Sequence of chain 2.C:
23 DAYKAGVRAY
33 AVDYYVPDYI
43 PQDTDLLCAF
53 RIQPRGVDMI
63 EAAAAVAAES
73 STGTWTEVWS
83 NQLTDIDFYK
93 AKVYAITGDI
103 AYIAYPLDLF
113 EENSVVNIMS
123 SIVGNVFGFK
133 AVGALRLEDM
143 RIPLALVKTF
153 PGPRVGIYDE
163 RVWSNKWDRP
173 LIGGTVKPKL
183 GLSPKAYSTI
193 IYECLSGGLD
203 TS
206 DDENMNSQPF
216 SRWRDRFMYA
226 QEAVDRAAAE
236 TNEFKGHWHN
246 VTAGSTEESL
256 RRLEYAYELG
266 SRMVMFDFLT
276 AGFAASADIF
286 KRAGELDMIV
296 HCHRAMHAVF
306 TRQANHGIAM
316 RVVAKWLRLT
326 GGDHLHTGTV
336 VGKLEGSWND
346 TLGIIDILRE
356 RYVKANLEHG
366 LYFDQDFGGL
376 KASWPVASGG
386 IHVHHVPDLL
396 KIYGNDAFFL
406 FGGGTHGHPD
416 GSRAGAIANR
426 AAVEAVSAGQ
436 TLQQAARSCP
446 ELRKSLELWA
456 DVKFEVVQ

Binding-site contacts:
Ligand atom O6 contacts residue LYS338 of chain 2.C at 3.1 Å (salt-bridge).
Ligand atom O7 contacts residue MG1 of chain 2.J at 1.9 Å.
Ligand atom O6 contacts residue GLU71 of chain 2.D at 3.5 Å (salt-bridge).
Ligand atom O2P contacts residue GLY385 of chain 2.C at 2.9 Å (h-bond).
Ligand atom O5 contacts residue LEU339 of chain 2.C at 3.0 Å.
Ligand atom O3 contacts residue KCX205 of chain 2.C at 2.6 Å (h-bond).
Ligand atom O7 contacts residue ASN127 of chain 2.D at 3.0 Å (h-bond).
Ligand atom O2 contacts residue LYS179 of chain 2.C at 3.1 Å (salt-bridge).
Ligand atom O6P contacts residue ARG299 of chain 2.C at 2.9 Å.
Ligand atom P1 contacts residue THR76 of chain 2.D at 3.5 Å.
Ligand atom O7 contacts residue GLU208 of chain 2.C at 3.0 Å (salt-bridge).
Ligand atom O3P contacts residue GLY408 of chain 2.C at 2.7 Å (h-bond).
Ligand atom O4 contacts residue SER383 of chain 2.C at 2.8 Å (h-bond).
Ligand atom O2P contacts residue TRP77 of chain 2.D at 3.2 Å.
Ligand atom O3 contacts residue HIS298 of chain 2.C at 2.9 Å (h-bond).
Ligand atom O4 contacts residue GLY384 of chain 2.C at 3.2 Å.
Ligand atom O3 contacts residue MG1 of chain 2.J at 2.2 Å.
Ligand atom O7 contacts residue ASP207 of chain 2.C at 3.2 Å (salt-bridge).
Ligand atom C contacts residue MG1 of chain 2.J at 2.6 Å.
Ligand atom O5P contacts residue LEU339 of chain 2.C at 3.2 Å.
Ligand atom O1 contacts residue LYS179 of chain 2.C at 3.1 Å (salt-bridge).
Ligand atom O3P contacts residue LYS179 of chain 2.C at 3.1 Å.
Ligand atom C2 contacts residue MG1 of chain 2.J at 2.6 Å.
Ligand atom O2 contacts residue THR177 of chain 2.C at 2.7 Å (h-bond).
Ligand atom O2 contacts residue MG1 of chain 2.J at 2.1 Å.
Ligand atom C contacts residue LYS179 of chain 2.C at 3.3 Å.
Ligand atom O7 contacts residue LYS179 of chain 2.C at 3.3 Å (salt-bridge).
Ligand atom C3 contacts residue MG1 of chain 2.J at 3.0 Å.
Ligand atom O1P contacts residue GLY407 of chain 2.C at 2.8 Å (h-bond).
Ligand atom O5P contacts residue ARG299 of chain 2.C at 3.1 Å (salt-bridge).
Ligand atom O4P contacts residue HIS331 of chain 2.C at 2.8 Å (h-bond).
Ligand atom O3P contacts residue GLY407 of chain 2.C at 3.3 Å.
Ligand atom O3 contacts residue GLU208 of chain 2.C at 2.8 Å (salt-bridge).
Ligand atom O3P contacts residue THR76 of chain 2.D at 2.8 Å (h-bond).
Ligand atom O7 contacts residue LYS181 of chain 2.C at 2.5 Å (salt-bridge).
Ligand atom O2P contacts residue THR76 of chain 2.D at 3.4 Å (h-bond).
Ligand atom O2P contacts residue LYS338 of chain 2.C at 3.0 Å (salt-bridge).
Ligand atom O4P contacts residue SER383 of chain 2.C at 3.2 Å (h-bond).
Ligand atom C3 contacts residue KCX205 of chain 2.C at 3.1 Å.
Ligand atom O2 contacts residue KCX205 of chain 2.C at 2.9 Å (h-bond).

A protein and the small-molecule ligand that binds it are described below.
Small molecule (SMILES): O=C(O)[C@@](O)(COP(=O)(O)O)[C@H](O)[C@H](O)COP(=O)(O)O

Sequence of chain 2.D:
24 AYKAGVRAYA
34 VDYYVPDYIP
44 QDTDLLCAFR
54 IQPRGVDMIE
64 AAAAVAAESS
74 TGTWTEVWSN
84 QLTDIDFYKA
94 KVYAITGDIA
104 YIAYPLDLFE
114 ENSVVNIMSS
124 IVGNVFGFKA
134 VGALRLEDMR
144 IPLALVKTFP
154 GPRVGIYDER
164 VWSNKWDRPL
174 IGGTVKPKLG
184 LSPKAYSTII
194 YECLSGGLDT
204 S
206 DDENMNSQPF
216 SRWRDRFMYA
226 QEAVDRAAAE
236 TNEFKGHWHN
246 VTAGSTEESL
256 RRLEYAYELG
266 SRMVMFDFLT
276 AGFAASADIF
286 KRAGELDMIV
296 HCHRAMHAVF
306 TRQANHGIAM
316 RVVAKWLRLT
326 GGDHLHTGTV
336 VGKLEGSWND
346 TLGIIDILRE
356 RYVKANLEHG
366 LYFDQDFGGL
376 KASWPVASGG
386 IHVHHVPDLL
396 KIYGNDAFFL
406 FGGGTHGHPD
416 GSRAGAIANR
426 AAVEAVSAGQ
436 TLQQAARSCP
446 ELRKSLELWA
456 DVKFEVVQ